The protein below binds the small molecule below.
Small molecule (SMILES): CCC1(C)CCCCC1

Sequence of chain 1.A:
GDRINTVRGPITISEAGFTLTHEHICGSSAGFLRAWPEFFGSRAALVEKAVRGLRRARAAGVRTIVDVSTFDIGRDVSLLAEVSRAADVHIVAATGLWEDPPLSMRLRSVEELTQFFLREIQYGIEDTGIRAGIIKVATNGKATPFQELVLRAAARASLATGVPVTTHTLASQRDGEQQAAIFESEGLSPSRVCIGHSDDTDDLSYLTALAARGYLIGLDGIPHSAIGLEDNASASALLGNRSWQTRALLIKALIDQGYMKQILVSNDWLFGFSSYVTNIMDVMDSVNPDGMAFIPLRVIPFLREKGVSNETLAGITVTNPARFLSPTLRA

Binding-site contacts:
Ligand atom CAF contacts residue SER309 of chain 1.A at 4.0 Å.
Ligand atom CAF contacts residue THR312 of chain 1.A at 3.2 Å.
Ligand atom CAH contacts residue SER309 of chain 1.A at 4.0 Å.
Ligand atom CAE contacts residue THR312 of chain 1.A at 2.6 Å.
Ligand atom CAH contacts residue ILE255 of chain 1.A at 4.0 Å (hydrophobic).
Ligand atom CAE contacts residue SER309 of chain 1.A at 3.3 Å.
Ligand atom CAG contacts residue THR312 of chain 1.A at 4.4 Å.
Ligand atom CAE contacts residue VAL308 of chain 1.A at 3.9 Å (hydrophobic).
Ligand atom CAG contacts residue ILE255 of chain 1.A at 3.8 Å (hydrophobic).
Ligand atom CAH contacts residue GLY307 of chain 1.A at 4.2 Å.
Ligand atom CAH contacts residue VAL308 of chain 1.A at 4.0 Å (hydrophobic).
Ligand atom CAH contacts residue THR312 of chain 1.A at 3.9 Å.
Ligand atom CAC contacts residue THR312 of chain 1.A at 2.8 Å.
Ligand atom CAI contacts residue THR312 of chain 1.A at 4.3 Å.
Ligand atom CAC contacts residue SER309 of chain 1.A at 2.9 Å.